Binding-site contacts:
Ligand atom C1 contacts residue ASN53 of chain 1.B at 1.5 Å.
Ligand atom C6 contacts residue ASN53 of chain 1.B at 3.3 Å.
Ligand atom N2 contacts residue ARG72 of chain 1.B at 4.5 Å.
Ligand atom C2 contacts residue ASN53 of chain 1.B at 2.9 Å.
Ligand atom C4 contacts residue ASN53 of chain 1.B at 4.2 Å.
Ligand atom N2 contacts residue ASN53 of chain 1.B at 3.6 Å.
Ligand atom C1 contacts residue ARG72 of chain 1.B at 4.3 Å.
Ligand atom C2 contacts residue ARG72 of chain 1.B at 4.2 Å.
Ligand atom O5 contacts residue ASN53 of chain 1.B at 2.4 Å (h-bond).
Ligand atom C5 contacts residue ASN53 of chain 1.B at 3.3 Å.
Ligand atom C3 contacts residue ASN53 of chain 1.B at 4.0 Å.

The protein below binds the small molecule below.
Small molecule (SMILES): CC(=O)N[C@@H]1[C@@H](O)[C@H](O)[C@@H](CO)O[C@H]1O

Sequence of chain 1.B:
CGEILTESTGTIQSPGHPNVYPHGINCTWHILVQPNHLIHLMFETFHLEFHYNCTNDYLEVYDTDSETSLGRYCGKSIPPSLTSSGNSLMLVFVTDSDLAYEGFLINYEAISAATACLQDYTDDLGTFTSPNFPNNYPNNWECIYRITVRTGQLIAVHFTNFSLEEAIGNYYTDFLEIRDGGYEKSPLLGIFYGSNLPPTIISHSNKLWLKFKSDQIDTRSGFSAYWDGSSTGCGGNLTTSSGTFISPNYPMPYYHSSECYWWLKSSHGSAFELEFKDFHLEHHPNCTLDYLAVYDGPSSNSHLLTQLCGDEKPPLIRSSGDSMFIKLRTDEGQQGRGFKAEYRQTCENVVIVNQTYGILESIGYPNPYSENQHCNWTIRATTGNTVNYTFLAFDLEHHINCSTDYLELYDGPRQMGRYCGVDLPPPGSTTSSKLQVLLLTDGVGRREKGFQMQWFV